Sequence of chain 1.B:
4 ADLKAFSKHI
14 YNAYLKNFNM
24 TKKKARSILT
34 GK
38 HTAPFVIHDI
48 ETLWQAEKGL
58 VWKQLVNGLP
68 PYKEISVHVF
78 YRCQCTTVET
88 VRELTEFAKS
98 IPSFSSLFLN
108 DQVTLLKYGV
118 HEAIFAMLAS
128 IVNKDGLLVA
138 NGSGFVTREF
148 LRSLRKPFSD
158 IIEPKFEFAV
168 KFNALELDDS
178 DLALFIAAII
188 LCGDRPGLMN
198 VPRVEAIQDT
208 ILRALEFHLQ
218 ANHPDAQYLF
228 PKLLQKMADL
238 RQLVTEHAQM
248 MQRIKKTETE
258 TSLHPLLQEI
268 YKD

Binding-site contacts:
Ligand atom C2 contacts residue ILE159 of chain 1.B at 3.6 Å (hydrophobic).
Ligand atom C12 contacts residue TYR268 of chain 1.B at 3.3 Å (hydrophobic).
Ligand atom O contacts residue CYS80 of chain 1.B at 3.6 Å.
Ligand atom F contacts residue VAL76 of chain 1.B at 3.3 Å.
Ligand atom C28 contacts residue VAL143 of chain 1.B at 3.8 Å (hydrophobic).
Ligand atom C23 contacts residue THR84 of chain 1.B at 3.6 Å.
Ligand atom C23 contacts residue THR83 of chain 1.B at 3.8 Å.
Ligand atom C12 contacts residue HIS118 of chain 1.B at 3.5 Å.
Ligand atom O2 contacts residue TYR268 of chain 1.B at 2.6 Å (h-bond).
Ligand atom F contacts residue PHE147 of chain 1.B at 3.4 Å.
Ligand atom O1 contacts residue LEU264 of chain 1.B at 3.5 Å.
Ligand atom C10 contacts residue PHE77 of chain 1.B at 3.8 Å (hydrophobic).
Ligand atom C9 contacts residue HIS244 of chain 1.B at 3.8 Å.
Ligand atom C26 contacts residue TRP59 of chain 1.B at 3.5 Å (hydrophobic).
Ligand atom C2 contacts residue LYS162 of chain 1.B at 3.7 Å.
Ligand atom C6 contacts residue CYS80 of chain 1.B at 3.6 Å (hydrophobic).
Ligand atom C28 contacts residue VAL76 of chain 1.B at 3.7 Å (hydrophobic).
Ligand atom O1 contacts residue THR84 of chain 1.B at 3.2 Å.
Ligand atom C3 contacts residue LEU125 of chain 1.B at 3.5 Å (hydrophobic).
Ligand atom O1 contacts residue TYR268 of chain 1.B at 3.3 Å (h-bond).
Ligand atom C27 contacts residue LEU50 of chain 1.B at 3.7 Å (hydrophobic).
Ligand atom O1 contacts residue HIS118 of chain 1.B at 2.7 Å (h-bond).
Ligand atom C22 contacts residue ILE121 of chain 1.B at 3.6 Å (hydrophobic).
Ligand atom F contacts residue VAL143 of chain 1.B at 3.7 Å.
Ligand atom C18 contacts residue VAL136 of chain 1.B at 3.8 Å (hydrophobic).
Ligand atom F contacts residue LEU148 of chain 1.B at 3.8 Å.
Ligand atom C4 contacts residue LEU125 of chain 1.B at 3.8 Å (hydrophobic).
Ligand atom C19 contacts residue VAL136 of chain 1.B at 3.6 Å (hydrophobic).
Ligand atom C11 contacts residue LEU264 of chain 1.B at 3.6 Å (hydrophobic).
Ligand atom C12 contacts residue HIS244 of chain 1.B at 3.6 Å.
Ligand atom O2 contacts residue MET248 of chain 1.B at 3.6 Å (h-bond).
Ligand atom C21 contacts residue VAL136 of chain 1.B at 3.8 Å (hydrophobic).
Ligand atom O2 contacts residue HIS244 of chain 1.B at 2.5 Å (h-bond).
Ligand atom C24 contacts residue VAL143 of chain 1.B at 3.8 Å (hydrophobic).
Ligand atom C17 contacts residue THR83 of chain 1.B at 3.5 Å.
Ligand atom C24 contacts residue VAL76 of chain 1.B at 3.6 Å (hydrophobic).
Ligand atom O2 contacts residue HIS118 of chain 1.B at 3.6 Å.
Ligand atom C25 contacts residue VAL136 of chain 1.B at 3.8 Å (hydrophobic).
Ligand atom C17 contacts residue ARG79 of chain 1.B at 3.8 Å.
Ligand atom O3 contacts residue THR83 of chain 1.B at 3.3 Å.

This protein binds this small molecule.
Small molecule (SMILES): O=C(O)CCCCCOc1ccccc1CN(C(=O)c1ccc(-c2cccc(F)c2)cc1)C1CC1